This protein binds this small molecule.
Small molecule (SMILES): CC(=O)N[C@H]1[C@H](O[C@H]2[C@H](O)[C@@H](NC(C)=O)CO[C@@H]2CO)O[C@H](CO)[C@@H](O[C@@H]2O[C@H](CO)[C@@H](O)[C@H](O)[C@@H]2O)[C@@H]1O

Binding-site contacts:
Ligand atom C7 contacts residue ASN333 of chain 1.G at 3.8 Å.
Ligand atom O7 contacts residue ILE45 of chain 1.H at 3.8 Å.
Ligand atom C3 contacts residue ILE45 of chain 1.H at 4.4 Å (hydrophobic).
Ligand atom C6 contacts residue TRP21 of chain 1.H at 4.3 Å (hydrophobic).
Ligand atom O4 contacts residue ILE45 of chain 1.H at 4.2 Å.
Ligand atom C8 contacts residue ALA19 of chain 1.H at 4.3 Å (hydrophobic).
Ligand atom O7 contacts residue ILE30 of chain 1.G at 3.9 Å.
Ligand atom C1 contacts residue ASN333 of chain 1.G at 1.4 Å.
Ligand atom C5 contacts residue ASN333 of chain 1.G at 3.7 Å.
Ligand atom O5 contacts residue TRP21 of chain 1.H at 4.1 Å.
Ligand atom C7 contacts residue ILE45 of chain 1.H at 4.5 Å (hydrophobic).
Ligand atom O6 contacts residue TRP21 of chain 1.H at 3.2 Å.
Ligand atom O7 contacts residue ASN333 of chain 1.G at 3.9 Å.
Ligand atom C4 contacts residue ASN333 of chain 1.G at 4.3 Å.
Ligand atom C2 contacts residue ASN333 of chain 1.G at 2.5 Å.
Ligand atom C5 contacts residue TRP21 of chain 1.H at 4.4 Å (hydrophobic).
Ligand atom C5 contacts residue ILE45 of chain 1.H at 4.2 Å (hydrophobic).
Ligand atom N2 contacts residue ASN333 of chain 1.G at 3.0 Å (h-bond).
Ligand atom C8 contacts residue THR49 of chain 1.H at 3.5 Å.
Ligand atom O5 contacts residue ASN333 of chain 1.G at 2.4 Å (h-bond).
Ligand atom C3 contacts residue ASN333 of chain 1.G at 3.9 Å.
Ligand atom N2 contacts residue THR49 of chain 1.H at 4.4 Å.
Ligand atom N2 contacts residue ILE30 of chain 1.G at 4.1 Å.
Ligand atom C8 contacts residue ILE30 of chain 1.G at 3.9 Å (hydrophobic).
Ligand atom C7 contacts residue ILE30 of chain 1.G at 3.8 Å (hydrophobic).

Sequence of chain 1.G:
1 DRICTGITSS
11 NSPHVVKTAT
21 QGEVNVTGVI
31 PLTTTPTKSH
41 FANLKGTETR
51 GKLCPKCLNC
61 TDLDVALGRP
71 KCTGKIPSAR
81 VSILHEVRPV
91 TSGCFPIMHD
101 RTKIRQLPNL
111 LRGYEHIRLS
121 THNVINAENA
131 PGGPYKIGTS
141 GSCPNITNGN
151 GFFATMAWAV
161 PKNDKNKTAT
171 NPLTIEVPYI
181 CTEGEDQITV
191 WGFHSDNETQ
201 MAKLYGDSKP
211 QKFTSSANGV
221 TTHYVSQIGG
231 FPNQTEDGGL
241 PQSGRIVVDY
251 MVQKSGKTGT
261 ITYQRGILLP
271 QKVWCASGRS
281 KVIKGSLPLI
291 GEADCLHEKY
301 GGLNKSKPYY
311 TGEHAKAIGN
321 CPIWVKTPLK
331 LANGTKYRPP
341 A

Sequence of chain 1.H:
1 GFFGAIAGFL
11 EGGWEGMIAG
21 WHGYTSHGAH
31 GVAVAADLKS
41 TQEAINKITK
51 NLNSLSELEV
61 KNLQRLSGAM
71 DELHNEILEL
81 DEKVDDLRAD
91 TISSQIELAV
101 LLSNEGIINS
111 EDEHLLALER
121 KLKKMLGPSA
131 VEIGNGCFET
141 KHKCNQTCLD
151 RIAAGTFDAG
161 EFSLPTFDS